Sequence of chain 1.B:
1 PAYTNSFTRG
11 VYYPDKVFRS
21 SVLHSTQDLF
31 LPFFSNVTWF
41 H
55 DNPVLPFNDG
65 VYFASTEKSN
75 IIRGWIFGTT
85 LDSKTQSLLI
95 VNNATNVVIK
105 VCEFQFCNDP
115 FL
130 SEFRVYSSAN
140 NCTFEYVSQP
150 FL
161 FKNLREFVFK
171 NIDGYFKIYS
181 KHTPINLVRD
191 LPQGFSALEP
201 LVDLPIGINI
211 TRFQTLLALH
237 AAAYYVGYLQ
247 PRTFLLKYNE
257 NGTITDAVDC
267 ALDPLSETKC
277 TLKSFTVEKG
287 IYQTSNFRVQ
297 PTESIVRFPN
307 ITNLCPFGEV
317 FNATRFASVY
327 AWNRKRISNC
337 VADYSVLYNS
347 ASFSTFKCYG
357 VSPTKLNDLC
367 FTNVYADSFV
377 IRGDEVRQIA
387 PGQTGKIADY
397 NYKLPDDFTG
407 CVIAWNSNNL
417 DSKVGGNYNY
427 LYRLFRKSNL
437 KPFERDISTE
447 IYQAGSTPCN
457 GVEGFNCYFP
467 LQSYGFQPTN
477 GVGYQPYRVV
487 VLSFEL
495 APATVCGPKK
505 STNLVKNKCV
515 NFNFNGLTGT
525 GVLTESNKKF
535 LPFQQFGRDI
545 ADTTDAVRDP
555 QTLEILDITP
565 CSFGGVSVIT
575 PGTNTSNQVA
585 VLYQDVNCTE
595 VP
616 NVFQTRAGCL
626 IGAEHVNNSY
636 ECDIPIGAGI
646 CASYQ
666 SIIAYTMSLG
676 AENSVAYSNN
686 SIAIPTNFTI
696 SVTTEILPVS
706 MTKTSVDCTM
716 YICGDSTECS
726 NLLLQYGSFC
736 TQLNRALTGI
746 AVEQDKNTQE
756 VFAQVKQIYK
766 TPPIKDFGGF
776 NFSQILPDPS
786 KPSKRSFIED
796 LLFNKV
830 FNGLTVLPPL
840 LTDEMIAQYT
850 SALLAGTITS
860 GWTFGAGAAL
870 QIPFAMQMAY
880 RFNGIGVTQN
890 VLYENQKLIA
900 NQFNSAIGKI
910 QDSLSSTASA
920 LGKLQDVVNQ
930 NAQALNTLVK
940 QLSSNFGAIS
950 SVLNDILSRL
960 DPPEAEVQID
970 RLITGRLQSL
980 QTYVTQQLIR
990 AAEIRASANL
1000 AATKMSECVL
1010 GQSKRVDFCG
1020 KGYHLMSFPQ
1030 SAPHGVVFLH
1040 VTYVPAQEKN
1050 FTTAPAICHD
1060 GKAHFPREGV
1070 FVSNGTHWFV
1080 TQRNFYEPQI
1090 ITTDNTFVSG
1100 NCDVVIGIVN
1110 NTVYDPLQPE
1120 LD

A small-molecule ligand and the protein it binds are described below.
Small molecule (SMILES): CC(=O)N[C@@H]1[C@@H](O)[C@H](O)[C@@H](CO)O[C@H]1O

Binding-site contacts:
Ligand atom C5 contacts residue ASN1049 of chain 1.C at 3.7 Å.
Ligand atom C6 contacts residue ASN1049 of chain 1.C at 4.5 Å.
Ligand atom C8 contacts residue ASN1049 of chain 1.C at 3.5 Å.
Ligand atom N2 contacts residue ASN1049 of chain 1.C at 2.9 Å (h-bond).
Ligand atom C4 contacts residue ASN1049 of chain 1.C at 4.2 Å.
Ligand atom C7 contacts residue ALA681 of chain 1.C at 4.2 Å (hydrophobic).
Ligand atom C3 contacts residue ASN1049 of chain 1.C at 3.8 Å.
Ligand atom O7 contacts residue ALA681 of chain 1.C at 3.2 Å.
Ligand atom C7 contacts residue GLN870 of chain 1.B at 4.5 Å.
Ligand atom C1 contacts residue ASN1049 of chain 1.C at 1.4 Å.
Ligand atom O7 contacts residue GLN870 of chain 1.B at 4.2 Å.
Ligand atom O7 contacts residue ASN1049 of chain 1.C at 4.3 Å.
Ligand atom O5 contacts residue ASN1049 of chain 1.C at 2.4 Å (h-bond).
Ligand atom C7 contacts residue ASN1049 of chain 1.C at 3.4 Å.
Ligand atom C2 contacts residue ASN1049 of chain 1.C at 2.5 Å.

Sequence of chain 1.C:
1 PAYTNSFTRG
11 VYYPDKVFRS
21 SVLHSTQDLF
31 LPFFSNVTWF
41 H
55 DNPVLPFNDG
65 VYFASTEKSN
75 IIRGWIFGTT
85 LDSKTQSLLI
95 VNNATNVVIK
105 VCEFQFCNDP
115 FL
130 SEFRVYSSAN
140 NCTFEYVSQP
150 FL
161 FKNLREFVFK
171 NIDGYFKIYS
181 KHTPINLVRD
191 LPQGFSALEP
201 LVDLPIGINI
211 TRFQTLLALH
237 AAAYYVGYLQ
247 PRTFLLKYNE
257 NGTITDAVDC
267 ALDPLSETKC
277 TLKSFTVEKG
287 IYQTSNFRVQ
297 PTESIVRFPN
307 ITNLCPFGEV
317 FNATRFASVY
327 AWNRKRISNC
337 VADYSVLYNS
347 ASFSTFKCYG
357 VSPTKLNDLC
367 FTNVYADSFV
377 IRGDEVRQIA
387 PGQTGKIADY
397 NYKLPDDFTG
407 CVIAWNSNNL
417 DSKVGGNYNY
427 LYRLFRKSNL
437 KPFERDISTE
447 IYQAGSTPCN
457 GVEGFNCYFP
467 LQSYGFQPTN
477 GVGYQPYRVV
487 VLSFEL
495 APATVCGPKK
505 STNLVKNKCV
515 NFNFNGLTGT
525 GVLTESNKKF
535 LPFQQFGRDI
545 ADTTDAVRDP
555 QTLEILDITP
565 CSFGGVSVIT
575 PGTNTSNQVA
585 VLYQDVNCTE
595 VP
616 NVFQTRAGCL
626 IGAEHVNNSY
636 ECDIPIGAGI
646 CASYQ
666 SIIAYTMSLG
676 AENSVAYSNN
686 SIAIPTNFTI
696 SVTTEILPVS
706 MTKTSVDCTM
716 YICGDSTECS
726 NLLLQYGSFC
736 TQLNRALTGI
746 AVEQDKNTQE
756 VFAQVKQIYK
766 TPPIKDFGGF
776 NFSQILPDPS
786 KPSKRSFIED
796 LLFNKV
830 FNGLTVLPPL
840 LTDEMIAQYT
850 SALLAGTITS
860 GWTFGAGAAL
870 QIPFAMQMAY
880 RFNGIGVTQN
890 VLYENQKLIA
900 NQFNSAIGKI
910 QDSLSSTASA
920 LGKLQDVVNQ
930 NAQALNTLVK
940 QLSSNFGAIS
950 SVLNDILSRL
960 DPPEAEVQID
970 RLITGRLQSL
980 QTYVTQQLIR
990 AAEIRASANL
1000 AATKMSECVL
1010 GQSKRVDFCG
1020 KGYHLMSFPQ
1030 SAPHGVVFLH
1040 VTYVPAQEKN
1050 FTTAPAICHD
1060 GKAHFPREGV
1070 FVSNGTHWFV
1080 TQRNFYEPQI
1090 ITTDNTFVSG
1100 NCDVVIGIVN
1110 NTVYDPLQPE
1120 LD